A small-molecule ligand and the protein it binds are described below.
Small molecule (SMILES): CC(=O)N[C@H]1[C@H](O[C@H]2[C@H](O)[C@@H](NC(C)=O)CO[C@@H]2CO[C@@H]2O[C@@H](C)[C@@H](O)[C@@H](O)[C@@H]2O)O[C@H](CO)[C@@H](O[C@@H]2O[C@H](CO)[C@@H](O)[C@H](O)[C@@H]2O)[C@@H]1O

Sequence of chain 3.E:
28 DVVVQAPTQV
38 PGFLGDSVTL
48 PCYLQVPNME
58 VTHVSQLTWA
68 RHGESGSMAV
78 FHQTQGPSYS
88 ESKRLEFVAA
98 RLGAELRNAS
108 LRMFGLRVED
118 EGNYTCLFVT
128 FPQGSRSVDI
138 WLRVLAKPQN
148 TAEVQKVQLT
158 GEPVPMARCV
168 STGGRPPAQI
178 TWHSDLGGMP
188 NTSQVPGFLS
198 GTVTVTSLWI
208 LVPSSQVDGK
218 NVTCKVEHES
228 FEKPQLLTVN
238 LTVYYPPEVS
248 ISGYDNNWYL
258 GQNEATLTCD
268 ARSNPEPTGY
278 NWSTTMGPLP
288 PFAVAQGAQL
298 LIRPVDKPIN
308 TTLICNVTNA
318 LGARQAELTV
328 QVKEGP

Binding-site contacts:
Ligand atom C7 contacts residue PRO305 of chain 3.E at 4.3 Å (hydrophobic).
Ligand atom C8 contacts residue PRO305 of chain 3.E at 2.9 Å (hydrophobic).
Ligand atom C7 contacts residue ASN307 of chain 3.E at 4.1 Å.
Ligand atom O6 contacts residue GLN328 of chain 3.E at 4.3 Å.
Ligand atom C2 contacts residue ASN307 of chain 3.E at 2.5 Å.
Ligand atom O5 contacts residue ASN307 of chain 3.E at 2.3 Å (h-bond).
Ligand atom C5 contacts residue ASN307 of chain 3.E at 3.6 Å.
Ligand atom C8 contacts residue ILE306 of chain 3.E at 3.7 Å (hydrophobic).
Ligand atom C3 contacts residue ASN307 of chain 3.E at 3.8 Å.
Ligand atom C1 contacts residue ASN307 of chain 3.E at 1.4 Å.
Ligand atom C8 contacts residue ASN307 of chain 3.E at 4.5 Å.
Ligand atom N2 contacts residue ASN307 of chain 3.E at 3.0 Å (h-bond).
Ligand atom C4 contacts residue ASN307 of chain 3.E at 4.2 Å.